Sequence of chain 2.A:
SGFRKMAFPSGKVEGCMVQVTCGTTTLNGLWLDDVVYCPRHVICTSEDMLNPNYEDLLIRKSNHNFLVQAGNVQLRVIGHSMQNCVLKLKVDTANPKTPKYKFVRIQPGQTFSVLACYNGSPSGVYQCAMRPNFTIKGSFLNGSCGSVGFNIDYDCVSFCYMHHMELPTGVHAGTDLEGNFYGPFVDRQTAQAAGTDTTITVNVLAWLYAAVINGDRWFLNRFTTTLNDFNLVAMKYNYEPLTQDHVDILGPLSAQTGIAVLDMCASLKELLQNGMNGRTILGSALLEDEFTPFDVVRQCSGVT

Sequence of chain 1.A:
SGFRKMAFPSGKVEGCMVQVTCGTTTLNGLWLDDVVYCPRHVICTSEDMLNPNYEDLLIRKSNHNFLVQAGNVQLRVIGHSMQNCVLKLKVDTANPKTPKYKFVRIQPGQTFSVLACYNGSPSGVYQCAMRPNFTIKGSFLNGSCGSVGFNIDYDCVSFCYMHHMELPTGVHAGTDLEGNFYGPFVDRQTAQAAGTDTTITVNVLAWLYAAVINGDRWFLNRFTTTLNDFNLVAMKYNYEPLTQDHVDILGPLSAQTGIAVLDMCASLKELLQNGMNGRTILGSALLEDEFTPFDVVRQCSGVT

The small molecule below binds the protein below.
Small molecule (SMILES): COc1ccc(Br)cc1[C@@H](N)C(=O)Nc1cnccc1C

Binding-site contacts:
Ligand atom C11 contacts residue PHE140 of chain 2.A at 3.3 Å (hydrophobic).
Ligand atom C3 contacts residue MET49 of chain 2.A at 3.7 Å (hydrophobic).
Ligand atom BR contacts residue ASP187 of chain 2.A at 3.6 Å.
Ligand atom C11 contacts residue GLU166 of chain 2.A at 3.8 Å.
Ligand atom C10 contacts residue CYS145 of chain 2.A at 3.9 Å (hydrophobic).
Ligand atom N1 contacts residue CYS145 of chain 2.A at 3.4 Å (h-bond).
Ligand atom C9 contacts residue GLU166 of chain 2.A at 3.8 Å.
Ligand atom C11 contacts residue SER1 of chain 1.A at 4.0 Å.
Ligand atom C14 contacts residue ASN142 of chain 2.A at 3.7 Å.
Ligand atom O1 contacts residue CYS145 of chain 2.A at 3.9 Å.
Ligand atom N2 contacts residue PHE140 of chain 2.A at 3.7 Å.
Ligand atom BR contacts residue ARG188 of chain 2.A at 3.8 Å.
Ligand atom C11 contacts residue HIS163 of chain 2.A at 4.0 Å.
Ligand atom C10 contacts residue GLU166 of chain 2.A at 3.5 Å.
Ligand atom N2 contacts residue SER144 of chain 2.A at 3.9 Å.
Ligand atom N2 contacts residue GLU166 of chain 2.A at 3.7 Å.
Ligand atom C11 contacts residue LEU141 of chain 2.A at 3.7 Å (hydrophobic).
Ligand atom BR contacts residue MET165 of chain 2.A at 4.1 Å.
Ligand atom C10 contacts residue MET165 of chain 2.A at 3.7 Å (hydrophobic).
Ligand atom C7 contacts residue CYS145 of chain 2.A at 3.8 Å (hydrophobic).
Ligand atom C5 contacts residue HIS41 of chain 2.A at 3.8 Å.
Ligand atom C5 contacts residue HIS164 of chain 2.A at 3.6 Å.
Ligand atom C12 contacts residue ASN142 of chain 2.A at 3.6 Å.
Ligand atom C10 contacts residue HIS163 of chain 2.A at 3.2 Å.
Ligand atom C4 contacts residue MET165 of chain 2.A at 4.1 Å (hydrophobic).
Ligand atom C13 contacts residue GLU166 of chain 2.A at 3.6 Å.
Ligand atom C8 contacts residue CYS145 of chain 2.A at 3.5 Å (hydrophobic).
Ligand atom BR contacts residue HIS41 of chain 2.A at 3.9 Å.
Ligand atom C13 contacts residue ASN142 of chain 2.A at 4.0 Å.
Ligand atom O1 contacts residue ASN142 of chain 2.A at 3.1 Å (h-bond).
Ligand atom O1 contacts residue GLY143 of chain 2.A at 3.9 Å.
Ligand atom C4 contacts residue MET49 of chain 2.A at 3.4 Å (hydrophobic).
Ligand atom C9 contacts residue CYS145 of chain 2.A at 4.1 Å (hydrophobic).
Ligand atom C12 contacts residue PHE140 of chain 2.A at 3.9 Å (hydrophobic).
Ligand atom C14 contacts residue GLU166 of chain 2.A at 3.6 Å.
Ligand atom C7 contacts residue HIS41 of chain 2.A at 4.0 Å.
Ligand atom BR contacts residue MET49 of chain 2.A at 3.0 Å.
Ligand atom C12 contacts residue GLU166 of chain 2.A at 3.5 Å.
Ligand atom C12 contacts residue LEU141 of chain 2.A at 3.5 Å (hydrophobic).
Ligand atom N2 contacts residue HIS163 of chain 2.A at 2.8 Å (h-bond).